Binding-site contacts:
Ligand atom C7 contacts residue SER151 of chain 3.B at 4.2 Å.
Ligand atom O6 contacts residue ASN154 of chain 3.B at 4.5 Å.
Ligand atom C5 contacts residue ASN154 of chain 3.B at 3.7 Å.
Ligand atom O7 contacts residue ASN154 of chain 3.B at 2.9 Å (h-bond).
Ligand atom O7 contacts residue THR156 of chain 3.B at 3.8 Å.
Ligand atom N2 contacts residue GLY150 of chain 3.B at 4.3 Å.
Ligand atom O7 contacts residue GLY150 of chain 3.B at 4.4 Å.
Ligand atom C8 contacts residue ALA147 of chain 3.B at 3.2 Å (hydrophobic).
Ligand atom C1 contacts residue GLY150 of chain 3.B at 4.0 Å.
Ligand atom C7 contacts residue GLY150 of chain 3.B at 4.1 Å.
Ligand atom O5 contacts residue ASN154 of chain 3.B at 2.4 Å (h-bond).
Ligand atom C7 contacts residue ALA147 of chain 3.B at 4.5 Å (hydrophobic).
Ligand atom C2 contacts residue ASN154 of chain 3.B at 2.5 Å.
Ligand atom N2 contacts residue ASN154 of chain 3.B at 3.1 Å (h-bond).
Ligand atom C1 contacts residue ASN154 of chain 3.B at 1.5 Å.
Ligand atom O7 contacts residue SER151 of chain 3.B at 4.4 Å.
Ligand atom C7 contacts residue ASN154 of chain 3.B at 3.2 Å.
Ligand atom C4 contacts residue ASN154 of chain 3.B at 4.2 Å.
Ligand atom C8 contacts residue SER151 of chain 3.B at 3.8 Å.
Ligand atom C3 contacts residue ASN154 of chain 3.B at 3.9 Å.
Ligand atom C8 contacts residue GLY150 of chain 3.B at 4.1 Å.

Sequence of chain 3.B:
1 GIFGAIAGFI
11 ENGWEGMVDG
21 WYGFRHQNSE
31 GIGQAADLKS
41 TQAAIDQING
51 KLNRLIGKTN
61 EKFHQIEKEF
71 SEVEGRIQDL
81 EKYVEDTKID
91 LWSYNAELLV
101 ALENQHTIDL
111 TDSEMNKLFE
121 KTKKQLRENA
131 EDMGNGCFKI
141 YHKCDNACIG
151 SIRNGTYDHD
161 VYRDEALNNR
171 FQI

This protein binds this small molecule.
Small molecule (SMILES): CC(=O)N[C@@H]1[C@@H](O)[C@H](O)[C@@H](CO)O[C@H]1O